Sequence of chain 1.A:
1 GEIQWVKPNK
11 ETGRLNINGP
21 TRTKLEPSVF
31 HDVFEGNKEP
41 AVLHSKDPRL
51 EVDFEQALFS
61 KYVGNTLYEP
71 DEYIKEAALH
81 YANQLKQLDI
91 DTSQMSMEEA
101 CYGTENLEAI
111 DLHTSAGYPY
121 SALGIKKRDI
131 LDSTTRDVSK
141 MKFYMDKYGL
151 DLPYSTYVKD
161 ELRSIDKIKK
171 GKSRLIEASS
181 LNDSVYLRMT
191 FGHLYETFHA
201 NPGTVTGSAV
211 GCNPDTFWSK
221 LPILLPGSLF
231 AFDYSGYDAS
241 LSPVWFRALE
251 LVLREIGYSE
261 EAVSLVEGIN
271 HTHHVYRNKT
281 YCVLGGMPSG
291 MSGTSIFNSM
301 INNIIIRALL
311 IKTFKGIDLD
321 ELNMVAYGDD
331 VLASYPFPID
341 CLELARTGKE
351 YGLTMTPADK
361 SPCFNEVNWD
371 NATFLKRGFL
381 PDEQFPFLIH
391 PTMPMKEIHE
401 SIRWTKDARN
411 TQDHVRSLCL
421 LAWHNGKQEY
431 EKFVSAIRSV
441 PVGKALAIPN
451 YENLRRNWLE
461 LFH

Binding-site contacts:
Ligand atom C4' contacts residue LEU375 of chain 1.A at 3.8 Å (hydrophobic).
Ligand atom OP1 contacts residue SER133 of chain 1.A at 2.7 Å (h-bond).
Ligand atom O3' contacts residue LEU375 of chain 1.A at 3.7 Å.
Ligand atom OP1 contacts residue SER401 of chain 1.A at 2.8 Å (h-bond).
Ligand atom OP2 contacts residue LYS376 of chain 1.A at 3.7 Å.
Ligand atom C4' contacts residue ARG377 of chain 1.A at 3.8 Å.
Ligand atom O2' contacts residue SER295 of chain 1.A at 3.5 Å (h-bond).
Ligand atom O3' contacts residue GLY328 of chain 1.A at 3.7 Å.
Ligand atom C2 contacts residue ASP413 of chain 1.A at 3.8 Å.
Ligand atom O2' contacts residue LEU375 of chain 1.A at 3.2 Å.
Ligand atom C4' contacts residue HIS414 of chain 1.A at 3.7 Å.
Ligand atom O3' contacts residue TYR327 of chain 1.A at 2.4 Å (h-bond).
Ligand atom O5' contacts residue HIS113 of chain 1.A at 3.6 Å (h-bond).
Ligand atom O5' contacts residue LYS376 of chain 1.A at 3.9 Å.
Ligand atom O2 contacts residue SER295 of chain 1.A at 3.4 Å (h-bond).
Ligand atom C1' contacts residue TYR327 of chain 1.A at 3.8 Å (hydrophobic).
Ligand atom OP1 contacts residue LYS376 of chain 1.A at 2.7 Å (salt-bridge).
Ligand atom O2' contacts residue ARG377 of chain 1.A at 3.9 Å.
Ligand atom C5' contacts residue HIS414 of chain 1.A at 3.8 Å.
Ligand atom P contacts residue SER401 of chain 1.A at 3.8 Å.
Ligand atom P contacts residue LYS376 of chain 1.A at 3.8 Å.
Ligand atom O2' contacts residue SER417 of chain 1.A at 3.5 Å.
Ligand atom C5' contacts residue ASN410 of chain 1.A at 3.1 Å.
Ligand atom O4' contacts residue ARG377 of chain 1.A at 3.7 Å.
Ligand atom O3' contacts residue HIS414 of chain 1.A at 3.8 Å.
Ligand atom O2' contacts residue ASN410 of chain 1.A at 3.9 Å.
Ligand atom N2 contacts residue ASP413 of chain 1.A at 2.6 Å (salt-bridge).
Ligand atom C5' contacts residue HIS113 of chain 1.A at 3.8 Å.
Ligand atom C3' contacts residue TYR327 of chain 1.A at 3.5 Å (hydrophobic).
Ligand atom O2' contacts residue ASP413 of chain 1.A at 3.7 Å.
Ligand atom C1' contacts residue SER417 of chain 1.A at 3.9 Å.
Ligand atom O2' contacts residue TYR327 of chain 1.A at 3.7 Å.
Ligand atom O2' contacts residue LEU421 of chain 1.A at 3.7 Å.
Ligand atom C5' contacts residue SER401 of chain 1.A at 3.6 Å.
Ligand atom OP2 contacts residue HIS113 of chain 1.A at 2.8 Å (h-bond).
Ligand atom C4' contacts residue ASN410 of chain 1.A at 3.5 Å.
Ligand atom O3' contacts residue SER401 of chain 1.A at 3.7 Å.
Ligand atom O2' contacts residue ARG377 of chain 1.A at 3.7 Å.
Ligand atom C5' contacts residue LYS376 of chain 1.A at 3.6 Å.
Ligand atom O2' contacts residue MET393 of chain 1.A at 3.5 Å.

The protein below binds the small molecule below.
Small molecule (SMILES): Nc1ccn([C@@H]2O[C@H](CO[P](=O)(O)O[C@H]3[C@@H](O)[C@H](n4ccc(N)nc4=O)O[C@@H]3CO[P](=O)(O)O[C@H]3[C@@H](O)[C@H](n4cnc5c(N)ncnc54)O[C@@H]3CO[P](=O)(O)O[C@H]3[C@@H](O)[C@H](n4cnc5c(=O)nc(N)[nH]c54)O[C@@H]3CO[P](=O)(O)O[C@H]3[C@@H](O)[C@H](n4cnc5c(N)ncnc54)O[C@@H]3CO[P](=O)(O)O[C@H]3[C@@H](O)[C@H](n4cnc5c(=O)nc(N)[nH]c54)O[C@@H]3CO[P](=O)(O)O[C@H]3[C@@H](O)[C@H](n4cnc5c(N)ncnc54)O[C@@H]3CO[P](=O)(O)O[C@H]3[C@@H](O)[C@H](n4cnc5c(=O)nc(N)[nH]c54)O[C@@H]3CO[P](=O)(O)O[C@H]3[C@@H](O)[C@H](n4cnc5c(N)ncnc54)O[C@@H]3COP(=O)=O)[C@@H](O)[C@H]2O)c(=O)n1